A small-molecule ligand and the protein it binds are described below.
Small molecule (SMILES): CC(C)CCC[C@@H](C)[C@H]1CC[C@H]2[C@@H]3CC=C4C[C@@H](OC(=O)CCC(=O)O)CC[C@]4(C)[C@H]3CC[C@]12C

Sequence of chain 1.F:
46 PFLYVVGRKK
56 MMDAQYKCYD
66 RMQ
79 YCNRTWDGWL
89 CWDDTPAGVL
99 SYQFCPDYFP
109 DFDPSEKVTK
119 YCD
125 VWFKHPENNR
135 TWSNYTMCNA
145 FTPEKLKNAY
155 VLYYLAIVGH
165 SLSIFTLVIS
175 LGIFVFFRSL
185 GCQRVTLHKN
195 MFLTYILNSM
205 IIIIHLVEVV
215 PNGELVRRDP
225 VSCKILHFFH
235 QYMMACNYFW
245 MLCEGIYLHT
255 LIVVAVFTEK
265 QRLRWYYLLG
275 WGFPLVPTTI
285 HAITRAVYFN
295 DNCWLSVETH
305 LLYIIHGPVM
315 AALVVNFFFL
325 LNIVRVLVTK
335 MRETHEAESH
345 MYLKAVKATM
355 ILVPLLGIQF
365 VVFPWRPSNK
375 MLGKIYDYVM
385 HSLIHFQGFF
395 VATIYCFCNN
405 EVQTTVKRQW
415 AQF

Binding-site contacts:
Ligand atom CAE contacts residue TYR236 of chain 1.F at 3.8 Å (hydrophobic).
Ligand atom CAA contacts residue MET237 of chain 1.F at 3.9 Å (hydrophobic).
Ligand atom CAR contacts residue Y011 of chain 1.I at 3.6 Å.
Ligand atom CAJ contacts residue TYR236 of chain 1.F at 4.1 Å (hydrophobic).
Ligand atom CBB contacts residue Y011 of chain 1.I at 3.9 Å.
Ligand atom CAK contacts residue ASN194 of chain 1.F at 4.1 Å.
Ligand atom CAU contacts residue Y011 of chain 1.I at 4.0 Å.
Ligand atom CAN contacts residue TYR236 of chain 1.F at 3.8 Å (hydrophobic).
Ligand atom CBH contacts residue TRP275 of chain 1.F at 4.5 Å (hydrophobic).
Ligand atom OAG contacts residue TYR271 of chain 1.F at 2.9 Å (h-bond).
Ligand atom CAQ contacts residue LEU201 of chain 1.F at 4.3 Å (hydrophobic).
Ligand atom CAP contacts residue LEU201 of chain 1.F at 4.3 Å (hydrophobic).
Ligand atom CAQ contacts residue TRP275 of chain 1.F at 3.7 Å (hydrophobic).
Ligand atom CAE contacts residue TRP275 of chain 1.F at 3.5 Å (hydrophobic).
Ligand atom CAI contacts residue TRP275 of chain 1.F at 4.4 Å (hydrophobic).
Ligand atom CAI contacts residue ASN194 of chain 1.F at 3.3 Å.
Ligand atom OAW contacts residue TYR271 of chain 1.F at 3.4 Å (h-bond).
Ligand atom CAD contacts residue TYR271 of chain 1.F at 4.2 Å (hydrophobic).
Ligand atom CAE contacts residue Y011 of chain 1.I at 4.0 Å.
Ligand atom CAY contacts residue TYR271 of chain 1.F at 3.5 Å (hydrophobic).
Ligand atom CAJ contacts residue Y011 of chain 1.I at 3.9 Å.
Ligand atom CAZ contacts residue TRP275 of chain 1.F at 4.3 Å (hydrophobic).
Ligand atom CAA contacts residue ILE205 of chain 1.F at 3.9 Å (hydrophobic).
Ligand atom CAD contacts residue TRP275 of chain 1.F at 3.4 Å (hydrophobic).
Ligand atom CAV contacts residue ASN194 of chain 1.F at 3.6 Å.
Ligand atom CAP contacts residue TRP275 of chain 1.F at 4.5 Å (hydrophobic).
Ligand atom CAQ contacts residue LEU197 of chain 1.F at 4.5 Å (hydrophobic).
Ligand atom CAK contacts residue LEU197 of chain 1.F at 3.9 Å (hydrophobic).
Ligand atom CAO contacts residue Y011 of chain 1.I at 4.3 Å.
Ligand atom CAC contacts residue Y011 of chain 1.I at 4.1 Å.
Ligand atom CAK contacts residue TRP275 of chain 1.F at 4.0 Å (hydrophobic).
Ligand atom CAT contacts residue Y011 of chain 1.I at 4.0 Å.
Ligand atom CAO contacts residue TYR236 of chain 1.F at 4.2 Å (hydrophobic).
Ligand atom CAZ contacts residue ASN194 of chain 1.F at 3.7 Å.
Ligand atom CAS contacts residue Y011 of chain 1.I at 3.8 Å.
Ligand atom CBD contacts residue TRP275 of chain 1.F at 3.9 Å (hydrophobic).
Ligand atom CAV contacts residue TYR271 of chain 1.F at 3.9 Å (hydrophobic).
Ligand atom CBC contacts residue TYR271 of chain 1.F at 4.3 Å (hydrophobic).
Ligand atom CAD contacts residue Y011 of chain 1.I at 3.7 Å.